Sequence of chain 1.H:
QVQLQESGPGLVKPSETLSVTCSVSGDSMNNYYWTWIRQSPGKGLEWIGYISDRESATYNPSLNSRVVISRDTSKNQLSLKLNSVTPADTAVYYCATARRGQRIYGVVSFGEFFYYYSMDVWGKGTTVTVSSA

Sequence of chain 1.N:
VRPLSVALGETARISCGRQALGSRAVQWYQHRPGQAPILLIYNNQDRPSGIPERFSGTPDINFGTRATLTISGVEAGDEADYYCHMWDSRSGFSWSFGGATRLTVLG

Sequence of chain 1.B:
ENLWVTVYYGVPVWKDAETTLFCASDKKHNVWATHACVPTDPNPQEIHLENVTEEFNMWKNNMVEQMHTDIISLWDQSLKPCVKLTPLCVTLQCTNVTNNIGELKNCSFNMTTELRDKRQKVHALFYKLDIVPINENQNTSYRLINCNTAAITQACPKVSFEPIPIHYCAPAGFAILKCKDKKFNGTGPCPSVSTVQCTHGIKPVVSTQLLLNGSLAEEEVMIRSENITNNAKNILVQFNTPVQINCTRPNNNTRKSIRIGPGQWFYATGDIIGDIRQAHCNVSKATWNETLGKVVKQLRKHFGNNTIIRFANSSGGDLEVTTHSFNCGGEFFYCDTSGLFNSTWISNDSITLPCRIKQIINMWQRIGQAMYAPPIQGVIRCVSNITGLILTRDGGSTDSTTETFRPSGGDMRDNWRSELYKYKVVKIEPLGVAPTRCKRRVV

Binding-site contacts:
Ligand atom O6 contacts residue ILE104 of chain 1.H at 3.8 Å.
Ligand atom C8 contacts residue VAL108 of chain 1.H at 3.7 Å (hydrophobic).
Ligand atom O3 contacts residue HIS280 of chain 1.B at 3.8 Å.
Ligand atom O6 contacts residue SER23 of chain 1.N at 2.8 Å (h-bond).
Ligand atom C3 contacts residue HIS280 of chain 1.B at 3.8 Å.
Ligand atom O7 contacts residue ASN282 of chain 1.B at 3.9 Å.
Ligand atom N2 contacts residue HIS280 of chain 1.B at 3.2 Å (h-bond).
Ligand atom O3 contacts residue ILE61 of chain 1.N at 3.5 Å.
Ligand atom O2 contacts residue ARG103 of chain 1.H at 3.4 Å (salt-bridge).
Ligand atom C3 contacts residue ASN43 of chain 1.N at 3.7 Å.
Ligand atom O5 contacts residue ASN282 of chain 1.B at 2.4 Å (h-bond).
Ligand atom C7 contacts residue ASN282 of chain 1.B at 3.6 Å.
Ligand atom C5 contacts residue ASN282 of chain 1.B at 3.7 Å.
Ligand atom O3 contacts residue ASP60 of chain 1.N at 3.0 Å (salt-bridge).
Ligand atom C6 contacts residue TYR105 of chain 1.H at 3.8 Å (hydrophobic).
Ligand atom C8 contacts residue HIS280 of chain 1.B at 3.8 Å.
Ligand atom O3 contacts residue ASN44 of chain 1.N at 3.4 Å.
Ligand atom C7 contacts residue HIS280 of chain 1.B at 3.9 Å.
Ligand atom C4 contacts residue ASN43 of chain 1.N at 3.6 Å.
Ligand atom C6 contacts residue ARG103 of chain 1.H at 3.4 Å.
Ligand atom O4 contacts residue ASN43 of chain 1.N at 2.9 Å (h-bond).
Ligand atom C8 contacts residue THR248 of chain 1.B at 3.8 Å.
Ligand atom C2 contacts residue GLY106 of chain 1.H at 3.8 Å.
Ligand atom C3 contacts residue ARG103 of chain 1.H at 3.7 Å.
Ligand atom C3 contacts residue ASN282 of chain 1.B at 3.8 Å.
Ligand atom O6 contacts residue SER350 of chain 1.B at 3.8 Å.
Ligand atom C6 contacts residue SER23 of chain 1.N at 3.5 Å.
Ligand atom C2 contacts residue ASP60 of chain 1.N at 3.6 Å.
Ligand atom C8 contacts residue ARG381 of chain 1.B at 4.0 Å.
Ligand atom C1 contacts residue ASN282 of chain 1.B at 1.4 Å.
Ligand atom C2 contacts residue ASN282 of chain 1.B at 2.5 Å.
Ligand atom O2 contacts residue GLN45 of chain 1.N at 3.5 Å (h-bond).
Ligand atom C5 contacts residue ILE104 of chain 1.H at 3.5 Å (hydrophobic).
Ligand atom N2 contacts residue ASN282 of chain 1.B at 2.9 Å (h-bond).
Ligand atom O6 contacts residue ARG103 of chain 1.H at 3.8 Å.
Ligand atom O3 contacts residue ASN43 of chain 1.N at 2.8 Å (h-bond).
Ligand atom C6 contacts residue ILE104 of chain 1.H at 3.4 Å (hydrophobic).
Ligand atom C8 contacts residue GLY106 of chain 1.H at 3.4 Å.
Ligand atom O2 contacts residue ASP60 of chain 1.N at 3.5 Å (salt-bridge).
Ligand atom O2 contacts residue ILE61 of chain 1.N at 3.9 Å.

A small-molecule ligand and the protein it binds are described below.
Small molecule (SMILES): CC(=O)N[C@H]1[C@H](O[C@H]2[C@H](O)[C@@H](NC(C)=O)CO[C@@H]2CO)O[C@H](CO)[C@@H](O[C@@H]2O[C@H](CO[C@H]3O[C@H](CO)[C@@H](O)[C@H](O)[C@@H]3O)[C@@H](O[C@H]3O[C@H](CO)[C@@H](O)[C@H](O)[C@@H]3O[C@H]3O[C@H](CO)[C@@H](O)[C@H](O)[C@@H]3O)[C@H](O)[C@@H]2O)[C@@H]1O